Binding-site contacts:
Ligand atom O1 contacts residue CYS11 of chain 1.A at 2.7 Å (h-bond).
Ligand atom C6 contacts residue CYS7 of chain 1.B at 4.3 Å (hydrophobic).
Ligand atom C1 contacts residue CYS11 of chain 1.A at 3.8 Å (hydrophobic).
Ligand atom C2 contacts residue VAL10 of chain 1.A at 4.4 Å (hydrophobic).
Ligand atom C1 contacts residue VAL10 of chain 1.A at 4.3 Å (hydrophobic).
Ligand atom O1 contacts residue CYS6 of chain 1.A at 2.7 Å (h-bond).
Ligand atom C3 contacts residue ALA14 of chain 1.B at 4.3 Å (hydrophobic).
Ligand atom O1 contacts residue LEU11 of chain 1.B at 4.3 Å.
Ligand atom C3 contacts residue HIS5 of chain 1.F at 3.6 Å.
Ligand atom C6 contacts residue HIS5 of chain 1.F at 4.5 Å.
Ligand atom C1 contacts residue LEU11 of chain 1.B at 3.8 Å (hydrophobic).
Ligand atom C6 contacts residue VAL2 of chain 1.F at 4.2 Å (hydrophobic).
Ligand atom C7 contacts residue LEU16 of chain 1.A at 3.9 Å (hydrophobic).
Ligand atom C2 contacts residue CYS11 of chain 1.A at 4.0 Å (hydrophobic).
Ligand atom C3 contacts residue LEU11 of chain 1.B at 4.4 Å (hydrophobic).
Ligand atom C2 contacts residue LEU16 of chain 1.A at 4.3 Å (hydrophobic).
Ligand atom O1 contacts residue SER9 of chain 1.A at 3.5 Å (h-bond).
Ligand atom C5 contacts residue HIS10 of chain 1.B at 4.5 Å.
Ligand atom C7 contacts residue ALA14 of chain 1.B at 3.6 Å (hydrophobic).
Ligand atom O1 contacts residue VAL10 of chain 1.A at 3.4 Å.
Ligand atom C4 contacts residue HIS5 of chain 1.F at 3.4 Å.
Ligand atom C4 contacts residue HIS10 of chain 1.B at 4.5 Å.
Ligand atom C6 contacts residue LEU11 of chain 1.B at 3.6 Å (hydrophobic).
Ligand atom C1 contacts residue CYS6 of chain 1.A at 3.3 Å (hydrophobic).
Ligand atom C2 contacts residue HIS5 of chain 1.F at 4.4 Å.
Ligand atom C4 contacts residue LEU11 of chain 1.B at 4.2 Å (hydrophobic).
Ligand atom C5 contacts residue CYS6 of chain 1.A at 4.4 Å (hydrophobic).
Ligand atom C5 contacts residue HIS5 of chain 1.F at 3.8 Å.
Ligand atom C7 contacts residue LEU17 of chain 1.H at 3.1 Å (hydrophobic).
Ligand atom C7 contacts residue HIS5 of chain 1.F at 3.8 Å.
Ligand atom C3 contacts residue LEU16 of chain 1.A at 4.5 Å (hydrophobic).
Ligand atom C6 contacts residue CYS6 of chain 1.A at 3.1 Å (hydrophobic).
Ligand atom C5 contacts residue LEU11 of chain 1.B at 3.8 Å (hydrophobic).
Ligand atom C5 contacts residue CYS7 of chain 1.B at 4.5 Å (hydrophobic).
Ligand atom C2 contacts residue LEU11 of chain 1.B at 4.2 Å (hydrophobic).

Sequence of chain 1.H:
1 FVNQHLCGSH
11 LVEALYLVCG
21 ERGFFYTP

A protein and the small-molecule ligand that binds it are described below.
Small molecule (SMILES): Cc1cccc(O)c1

Sequence of chain 1.A:
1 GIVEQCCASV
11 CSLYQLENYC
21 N

Sequence of chain 1.B:
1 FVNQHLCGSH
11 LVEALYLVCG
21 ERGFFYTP

Sequence of chain 1.F:
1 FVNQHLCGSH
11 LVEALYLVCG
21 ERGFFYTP